Binding-site contacts:
Ligand atom C7 contacts residue GLY339 of chain 1.B at 4.2 Å.
Ligand atom C7 contacts residue ASN343 of chain 1.B at 3.7 Å.
Ligand atom C8 contacts residue ASN343 of chain 1.B at 4.0 Å.
Ligand atom O5 contacts residue ASN343 of chain 1.B at 2.4 Å (h-bond).
Ligand atom O7 contacts residue ASN343 of chain 1.B at 4.5 Å.
Ligand atom C3 contacts residue ASN343 of chain 1.B at 3.8 Å.
Ligand atom N2 contacts residue ASN343 of chain 1.B at 2.9 Å (h-bond).
Ligand atom C5 contacts residue ASN343 of chain 1.B at 3.7 Å.
Ligand atom C1 contacts residue ASN343 of chain 1.B at 1.4 Å.
Ligand atom O7 contacts residue VAL367 of chain 1.B at 4.1 Å.
Ligand atom O7 contacts residue GLY339 of chain 1.B at 3.2 Å.
Ligand atom C2 contacts residue ASN343 of chain 1.B at 2.5 Å.
Ligand atom C4 contacts residue ASN343 of chain 1.B at 4.3 Å.

Sequence of chain 1.B:
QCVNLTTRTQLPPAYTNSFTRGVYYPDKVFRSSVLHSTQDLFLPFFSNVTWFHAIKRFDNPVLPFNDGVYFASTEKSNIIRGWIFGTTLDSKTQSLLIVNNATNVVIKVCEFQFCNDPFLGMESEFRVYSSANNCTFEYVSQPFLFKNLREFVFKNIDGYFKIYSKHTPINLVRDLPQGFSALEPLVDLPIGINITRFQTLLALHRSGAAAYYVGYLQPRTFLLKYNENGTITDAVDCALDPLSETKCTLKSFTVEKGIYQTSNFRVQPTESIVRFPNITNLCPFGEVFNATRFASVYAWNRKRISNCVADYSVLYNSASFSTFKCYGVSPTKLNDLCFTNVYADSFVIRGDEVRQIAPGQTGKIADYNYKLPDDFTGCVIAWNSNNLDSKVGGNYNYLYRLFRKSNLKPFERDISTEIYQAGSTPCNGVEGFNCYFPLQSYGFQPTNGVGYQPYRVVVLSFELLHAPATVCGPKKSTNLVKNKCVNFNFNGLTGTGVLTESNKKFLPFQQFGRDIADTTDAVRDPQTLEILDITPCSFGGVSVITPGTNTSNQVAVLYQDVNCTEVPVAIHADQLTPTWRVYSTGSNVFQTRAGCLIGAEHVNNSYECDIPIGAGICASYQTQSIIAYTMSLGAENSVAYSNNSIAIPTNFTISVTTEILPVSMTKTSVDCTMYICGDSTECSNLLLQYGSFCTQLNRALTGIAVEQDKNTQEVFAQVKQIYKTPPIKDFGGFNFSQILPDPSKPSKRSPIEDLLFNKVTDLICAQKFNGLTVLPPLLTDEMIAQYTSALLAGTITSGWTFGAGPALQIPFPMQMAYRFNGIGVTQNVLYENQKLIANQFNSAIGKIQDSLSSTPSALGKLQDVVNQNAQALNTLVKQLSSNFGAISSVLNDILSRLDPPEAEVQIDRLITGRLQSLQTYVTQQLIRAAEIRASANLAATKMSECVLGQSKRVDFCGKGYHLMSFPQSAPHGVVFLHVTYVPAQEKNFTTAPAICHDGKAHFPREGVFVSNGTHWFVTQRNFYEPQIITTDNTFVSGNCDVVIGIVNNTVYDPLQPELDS

This small molecule binds to this protein.
Small molecule (SMILES): CC(=O)N[C@@H]1[C@@H](O)[C@H](O)[C@@H](CO)O[C@H]1O